A protein and the small-molecule ligand that binds it are described below.
Small molecule (SMILES): CC(=O)N[C@@H]1[C@@H](O)[C@H](O)[C@@H](CO)O[C@H]1O

Sequence of chain 1.C:
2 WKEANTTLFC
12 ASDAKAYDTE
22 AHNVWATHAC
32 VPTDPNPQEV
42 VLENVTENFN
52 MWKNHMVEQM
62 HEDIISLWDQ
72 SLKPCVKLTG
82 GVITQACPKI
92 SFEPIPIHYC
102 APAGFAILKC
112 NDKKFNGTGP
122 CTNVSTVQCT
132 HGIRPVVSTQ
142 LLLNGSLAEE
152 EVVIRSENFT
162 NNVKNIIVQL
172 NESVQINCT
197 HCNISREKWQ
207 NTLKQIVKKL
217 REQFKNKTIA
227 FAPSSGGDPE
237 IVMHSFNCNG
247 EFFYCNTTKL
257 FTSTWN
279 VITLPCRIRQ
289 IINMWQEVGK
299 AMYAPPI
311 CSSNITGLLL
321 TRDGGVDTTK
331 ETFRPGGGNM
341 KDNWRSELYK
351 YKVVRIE

Binding-site contacts:
Ligand atom O5 contacts residue ASN252 of chain 1.C at 2.4 Å (h-bond).
Ligand atom C8 contacts residue ASN252 of chain 1.C at 3.9 Å.
Ligand atom C2 contacts residue ASN252 of chain 1.C at 2.5 Å.
Ligand atom O5 contacts residue THR254 of chain 1.C at 3.6 Å (h-bond).
Ligand atom O7 contacts residue MET239 of chain 1.C at 3.0 Å (h-bond).
Ligand atom C8 contacts residue ARG285 of chain 1.C at 3.8 Å.
Ligand atom N2 contacts residue ASN252 of chain 1.C at 2.9 Å (h-bond).
Ligand atom C1 contacts residue THR254 of chain 1.C at 3.7 Å.
Ligand atom C3 contacts residue ASN252 of chain 1.C at 3.7 Å.
Ligand atom C7 contacts residue MET239 of chain 1.C at 3.9 Å (hydrophobic).
Ligand atom C7 contacts residue ASN252 of chain 1.C at 3.6 Å.
Ligand atom C1 contacts residue ASN252 of chain 1.C at 1.4 Å.
Ligand atom C4 contacts residue ASN252 of chain 1.C at 4.2 Å.
Ligand atom O7 contacts residue ASN252 of chain 1.C at 4.4 Å.
Ligand atom C5 contacts residue ASN252 of chain 1.C at 3.7 Å.
Ligand atom C5 contacts residue THR254 of chain 1.C at 3.9 Å.